Sequence of chain 1.B:
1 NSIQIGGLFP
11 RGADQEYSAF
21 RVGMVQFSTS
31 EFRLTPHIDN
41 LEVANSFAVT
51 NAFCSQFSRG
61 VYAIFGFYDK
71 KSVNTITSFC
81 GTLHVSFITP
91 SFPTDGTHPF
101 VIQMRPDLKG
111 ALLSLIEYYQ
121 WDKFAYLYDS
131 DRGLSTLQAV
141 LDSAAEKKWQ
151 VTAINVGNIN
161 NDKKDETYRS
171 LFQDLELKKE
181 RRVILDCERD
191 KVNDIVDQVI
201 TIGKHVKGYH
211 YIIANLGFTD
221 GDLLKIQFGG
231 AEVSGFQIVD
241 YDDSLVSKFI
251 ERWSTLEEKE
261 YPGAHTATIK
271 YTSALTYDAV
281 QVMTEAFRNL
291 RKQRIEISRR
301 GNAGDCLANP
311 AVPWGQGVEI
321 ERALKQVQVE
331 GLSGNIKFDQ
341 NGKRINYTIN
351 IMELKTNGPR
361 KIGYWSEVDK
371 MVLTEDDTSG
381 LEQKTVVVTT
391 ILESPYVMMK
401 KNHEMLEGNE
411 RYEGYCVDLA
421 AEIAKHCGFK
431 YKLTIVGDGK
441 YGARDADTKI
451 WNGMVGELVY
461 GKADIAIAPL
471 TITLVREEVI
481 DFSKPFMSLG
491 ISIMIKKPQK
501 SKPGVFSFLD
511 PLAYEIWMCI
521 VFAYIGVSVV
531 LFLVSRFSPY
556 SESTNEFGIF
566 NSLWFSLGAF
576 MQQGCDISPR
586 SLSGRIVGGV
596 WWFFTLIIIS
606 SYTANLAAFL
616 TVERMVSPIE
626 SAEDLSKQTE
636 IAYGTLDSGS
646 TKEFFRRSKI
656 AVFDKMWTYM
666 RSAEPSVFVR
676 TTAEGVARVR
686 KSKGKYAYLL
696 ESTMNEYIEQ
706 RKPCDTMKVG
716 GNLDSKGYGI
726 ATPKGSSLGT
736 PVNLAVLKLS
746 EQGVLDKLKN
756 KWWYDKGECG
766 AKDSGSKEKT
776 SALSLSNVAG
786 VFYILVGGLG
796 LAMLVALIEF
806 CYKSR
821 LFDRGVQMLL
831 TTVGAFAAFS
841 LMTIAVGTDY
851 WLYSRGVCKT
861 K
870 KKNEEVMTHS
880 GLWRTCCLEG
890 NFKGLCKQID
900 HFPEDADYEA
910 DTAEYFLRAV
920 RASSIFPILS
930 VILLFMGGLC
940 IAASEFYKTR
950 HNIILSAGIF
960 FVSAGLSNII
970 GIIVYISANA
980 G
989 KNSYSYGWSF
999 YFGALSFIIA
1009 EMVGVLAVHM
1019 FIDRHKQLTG

This small molecule binds to this protein.
Small molecule (SMILES): NS(=O)(=O)c1cc2c(cc1Cl)N[C@H]([C@H]1C[C@H]3C=C[C@@H]1C3)NS2(=O)=O

Binding-site contacts:
Ligand atom C12 contacts residue SER720 of chain 1.C at 3.6 Å.
Ligand atom O3 contacts residue MET487 of chain 1.B at 3.3 Å.
Ligand atom O4 contacts residue PHE486 of chain 1.B at 3.6 Å (h-bond).
Ligand atom S1 contacts residue PRO485 of chain 1.B at 3.5 Å (h-bond).
Ligand atom O2 contacts residue MET487 of chain 1.B at 3.6 Å.
Ligand atom O3 contacts residue SER488 of chain 1.B at 2.8 Å (h-bond).
Ligand atom C2 contacts residue PRO485 of chain 1.C at 3.8 Å (hydrophobic).
Ligand atom O2 contacts residue PRO485 of chain 1.B at 3.5 Å (h-bond).
Ligand atom O3 contacts residue LYS754 of chain 1.B at 3.8 Å.
Ligand atom N2 contacts residue SER720 of chain 1.C at 3.5 Å (h-bond).
Ligand atom S2 contacts residue LYS754 of chain 1.B at 3.7 Å.
Ligand atom C14 contacts residue PHE486 of chain 1.B at 3.6 Å (hydrophobic).
Ligand atom C3 contacts residue GLY722 of chain 1.C at 3.3 Å.
Ligand atom O4 contacts residue MET487 of chain 1.B at 3.4 Å.
Ligand atom C4 contacts residue GLY722 of chain 1.C at 3.2 Å.
Ligand atom C10 contacts residue SER720 of chain 1.C at 3.6 Å.
Ligand atom C11 contacts residue PHE486 of chain 1.B at 3.1 Å (hydrophobic).
Ligand atom O1 contacts residue SER488 of chain 1.B at 3.8 Å.
Ligand atom C4 contacts residue ILE472 of chain 1.C at 3.8 Å (hydrophobic).
Ligand atom C10 contacts residue PHE486 of chain 1.B at 3.6 Å (hydrophobic).
Ligand atom C4 contacts residue LYS721 of chain 1.C at 3.8 Å.
Ligand atom C11 contacts residue SER488 of chain 1.B at 3.8 Å.
Ligand atom N3 contacts residue SER720 of chain 1.C at 3.0 Å (h-bond).
Ligand atom N1 contacts residue PRO485 of chain 1.B at 2.4 Å (h-bond).
Ligand atom C8 contacts residue PRO485 of chain 1.B at 3.5 Å (hydrophobic).
Ligand atom C13 contacts residue PHE486 of chain 1.B at 3.3 Å (hydrophobic).
Ligand atom C5 contacts residue ILE472 of chain 1.C at 3.6 Å (hydrophobic).
Ligand atom CL contacts residue ASP751 of chain 1.B at 3.0 Å.
Ligand atom O2 contacts residue SER488 of chain 1.B at 3.3 Å (h-bond).
Ligand atom O2 contacts residue PHE486 of chain 1.B at 3.8 Å.
Ligand atom C12 contacts residue PHE486 of chain 1.B at 3.1 Å (hydrophobic).
Ligand atom C1 contacts residue PRO485 of chain 1.B at 3.6 Å (hydrophobic).
Ligand atom C7 contacts residue ILE472 of chain 1.C at 3.7 Å (hydrophobic).
Ligand atom N3 contacts residue LYS754 of chain 1.B at 3.4 Å (salt-bridge).
Ligand atom C14 contacts residue SER720 of chain 1.C at 3.7 Å.
Ligand atom C11 contacts residue MET487 of chain 1.B at 3.7 Å (hydrophobic).
Ligand atom C9 contacts residue PHE486 of chain 1.B at 3.4 Å (hydrophobic).
Ligand atom O4 contacts residue LYS754 of chain 1.B at 3.4 Å (salt-bridge).
Ligand atom C13 contacts residue SER720 of chain 1.C at 3.5 Å.
Ligand atom C3 contacts residue LYS721 of chain 1.C at 3.7 Å.

Sequence of chain 1.C:
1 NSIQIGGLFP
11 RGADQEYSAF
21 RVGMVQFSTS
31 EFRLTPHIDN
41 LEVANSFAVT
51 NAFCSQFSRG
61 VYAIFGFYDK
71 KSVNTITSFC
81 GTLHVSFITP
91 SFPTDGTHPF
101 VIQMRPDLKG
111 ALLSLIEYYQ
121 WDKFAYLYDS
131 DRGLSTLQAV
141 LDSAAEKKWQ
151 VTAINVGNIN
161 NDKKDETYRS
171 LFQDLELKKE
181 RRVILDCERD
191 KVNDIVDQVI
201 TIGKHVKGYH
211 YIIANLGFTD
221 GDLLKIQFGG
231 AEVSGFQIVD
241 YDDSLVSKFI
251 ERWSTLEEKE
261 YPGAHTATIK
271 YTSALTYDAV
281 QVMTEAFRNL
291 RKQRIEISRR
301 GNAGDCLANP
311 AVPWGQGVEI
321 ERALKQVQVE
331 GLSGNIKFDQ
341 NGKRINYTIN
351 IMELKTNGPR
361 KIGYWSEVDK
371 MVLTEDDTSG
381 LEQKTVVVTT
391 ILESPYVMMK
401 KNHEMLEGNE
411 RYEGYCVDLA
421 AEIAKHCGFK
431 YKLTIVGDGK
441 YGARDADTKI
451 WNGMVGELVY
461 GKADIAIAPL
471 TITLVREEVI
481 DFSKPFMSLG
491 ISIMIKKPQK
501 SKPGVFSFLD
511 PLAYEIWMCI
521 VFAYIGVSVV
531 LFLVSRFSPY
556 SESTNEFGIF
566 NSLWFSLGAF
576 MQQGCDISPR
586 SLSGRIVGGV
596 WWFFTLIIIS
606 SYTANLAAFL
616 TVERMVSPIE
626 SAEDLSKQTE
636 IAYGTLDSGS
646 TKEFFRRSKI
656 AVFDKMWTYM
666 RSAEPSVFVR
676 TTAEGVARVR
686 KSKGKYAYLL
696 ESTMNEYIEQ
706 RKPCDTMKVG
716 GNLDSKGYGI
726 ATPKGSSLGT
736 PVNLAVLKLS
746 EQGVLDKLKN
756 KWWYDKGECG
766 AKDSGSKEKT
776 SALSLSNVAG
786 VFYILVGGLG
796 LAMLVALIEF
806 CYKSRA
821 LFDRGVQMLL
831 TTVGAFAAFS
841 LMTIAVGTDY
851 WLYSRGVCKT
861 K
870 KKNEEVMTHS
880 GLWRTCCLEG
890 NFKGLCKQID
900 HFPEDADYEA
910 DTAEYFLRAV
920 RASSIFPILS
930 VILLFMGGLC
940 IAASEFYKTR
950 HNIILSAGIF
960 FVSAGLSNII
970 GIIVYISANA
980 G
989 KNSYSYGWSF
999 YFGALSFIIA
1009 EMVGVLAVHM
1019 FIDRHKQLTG